A protein and the small-molecule ligand that binds it are described below.
Small molecule (SMILES): CC(=O)N[C@@H]1[C@@H](O)[C@H](O)[C@@H](CO)O[C@H]1O

Sequence of chain 1.A:
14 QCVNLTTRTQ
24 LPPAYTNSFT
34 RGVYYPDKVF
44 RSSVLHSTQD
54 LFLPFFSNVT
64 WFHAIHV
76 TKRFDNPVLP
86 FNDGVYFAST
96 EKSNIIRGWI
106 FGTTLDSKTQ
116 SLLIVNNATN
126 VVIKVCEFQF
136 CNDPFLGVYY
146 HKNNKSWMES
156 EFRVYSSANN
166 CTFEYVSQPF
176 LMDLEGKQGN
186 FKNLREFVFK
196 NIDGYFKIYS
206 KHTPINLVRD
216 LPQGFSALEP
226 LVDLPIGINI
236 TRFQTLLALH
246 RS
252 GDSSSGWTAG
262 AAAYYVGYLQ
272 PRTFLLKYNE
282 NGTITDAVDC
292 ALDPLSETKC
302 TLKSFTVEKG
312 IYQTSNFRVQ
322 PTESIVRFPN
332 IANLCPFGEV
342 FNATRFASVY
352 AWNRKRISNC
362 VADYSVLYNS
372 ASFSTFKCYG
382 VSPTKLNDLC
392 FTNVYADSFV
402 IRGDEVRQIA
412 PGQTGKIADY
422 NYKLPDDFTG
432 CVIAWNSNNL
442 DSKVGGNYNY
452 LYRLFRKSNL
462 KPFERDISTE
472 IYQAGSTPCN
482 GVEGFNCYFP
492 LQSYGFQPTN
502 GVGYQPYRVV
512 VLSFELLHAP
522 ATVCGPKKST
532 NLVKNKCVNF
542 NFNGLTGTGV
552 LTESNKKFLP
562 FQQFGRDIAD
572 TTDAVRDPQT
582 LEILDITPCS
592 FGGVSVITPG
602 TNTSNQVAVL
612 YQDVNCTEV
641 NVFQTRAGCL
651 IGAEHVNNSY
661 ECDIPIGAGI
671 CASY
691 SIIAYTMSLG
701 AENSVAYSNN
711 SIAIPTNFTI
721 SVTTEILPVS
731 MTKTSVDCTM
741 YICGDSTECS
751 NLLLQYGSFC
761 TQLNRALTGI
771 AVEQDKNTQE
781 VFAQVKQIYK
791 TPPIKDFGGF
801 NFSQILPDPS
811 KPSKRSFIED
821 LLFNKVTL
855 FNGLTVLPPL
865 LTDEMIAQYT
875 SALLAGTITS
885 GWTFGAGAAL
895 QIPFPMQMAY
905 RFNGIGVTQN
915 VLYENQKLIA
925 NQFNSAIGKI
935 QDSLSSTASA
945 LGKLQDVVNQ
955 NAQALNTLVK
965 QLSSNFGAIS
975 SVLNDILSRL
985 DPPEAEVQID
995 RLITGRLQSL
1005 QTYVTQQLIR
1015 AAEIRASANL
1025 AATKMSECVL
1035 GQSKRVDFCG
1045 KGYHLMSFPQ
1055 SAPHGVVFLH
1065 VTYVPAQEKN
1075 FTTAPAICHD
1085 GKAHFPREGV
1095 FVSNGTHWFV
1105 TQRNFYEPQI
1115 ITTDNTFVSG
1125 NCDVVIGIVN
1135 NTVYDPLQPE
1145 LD

Binding-site contacts:
Ligand atom N2 contacts residue ASN1134 of chain 1.A at 2.9 Å (h-bond).
Ligand atom C3 contacts residue ASN1134 of chain 1.A at 3.8 Å.
Ligand atom C8 contacts residue ASN1134 of chain 1.A at 4.0 Å.
Ligand atom C4 contacts residue ASN1134 of chain 1.A at 4.2 Å.
Ligand atom C8 contacts residue ILE1132 of chain 1.A at 4.4 Å (hydrophobic).
Ligand atom C7 contacts residue ASN1134 of chain 1.A at 3.4 Å.
Ligand atom O7 contacts residue ASN1134 of chain 1.A at 3.5 Å (h-bond).
Ligand atom O5 contacts residue ASN1134 of chain 1.A at 2.4 Å (h-bond).
Ligand atom C1 contacts residue ASN1134 of chain 1.A at 1.4 Å.
Ligand atom C5 contacts residue ASN1134 of chain 1.A at 3.6 Å.
Ligand atom C2 contacts residue ASN1134 of chain 1.A at 2.5 Å.